Binding-site contacts:
Ligand atom CA contacts residue ALA432 of chain 1.A at 4.2 Å (hydrophobic).
Ligand atom NE contacts residue VAL507 of chain 1.A at 4.1 Å.
Ligand atom NH1 contacts residue ASP89 of chain 1.A at 3.3 Å (salt-bridge).
Ligand atom CZ contacts residue HIS93 of chain 1.A at 4.0 Å.
Ligand atom N contacts residue CYS433 of chain 1.A at 3.3 Å (h-bond).
Ligand atom CG contacts residue PHE434 of chain 1.A at 4.0 Å (hydrophobic).
Ligand atom O contacts residue GLU508 of chain 1.A at 3.8 Å.
Ligand atom NH2 contacts residue ASP89 of chain 1.A at 3.7 Å.
Ligand atom CG contacts residue TYR611 of chain 1.A at 4.2 Å (hydrophobic).
Ligand atom NE contacts residue TYR611 of chain 1.A at 4.1 Å.
Ligand atom CZ contacts residue ASP89 of chain 1.A at 4.1 Å.
Ligand atom O contacts residue ALA432 of chain 1.A at 3.3 Å.
Ligand atom CD contacts residue VAL507 of chain 1.A at 3.9 Å (hydrophobic).
Ligand atom O contacts residue TYR611 of chain 1.A at 3.8 Å.
Ligand atom O contacts residue ZN1 of chain 1.G at 3.6 Å.
Ligand atom CA contacts residue ALA431 of chain 1.A at 3.5 Å (hydrophobic).
Ligand atom CD contacts residue PHE434 of chain 1.A at 3.7 Å (hydrophobic).
Ligand atom O contacts residue TYR11 of chain 1.E at 4.0 Å.
Ligand atom CD contacts residue HIS93 of chain 1.A at 4.2 Å.
Ligand atom NE contacts residue HIS93 of chain 1.A at 4.0 Å.
Ligand atom O contacts residue GLN480 of chain 1.A at 3.7 Å.
Ligand atom NH1 contacts residue THR500 of chain 1.A at 4.0 Å.
Ligand atom CB contacts residue CYS433 of chain 1.A at 3.5 Å (hydrophobic).
Ligand atom CD contacts residue THR500 of chain 1.A at 4.0 Å.
Ligand atom C contacts residue TYR618 of chain 1.A at 3.9 Å (hydrophobic).
Ligand atom C contacts residue CYS433 of chain 1.A at 4.0 Å (hydrophobic).
Ligand atom N contacts residue TYR611 of chain 1.A at 4.0 Å.
Ligand atom CD contacts residue TYR611 of chain 1.A at 3.5 Å (hydrophobic).
Ligand atom C contacts residue GLU508 of chain 1.A at 4.2 Å.
Ligand atom O contacts residue TYR618 of chain 1.A at 2.7 Å (h-bond).
Ligand atom C contacts residue GLN480 of chain 1.A at 4.0 Å.
Ligand atom CA contacts residue CYS433 of chain 1.A at 3.8 Å (hydrophobic).
Ligand atom NH2 contacts residue THR504 of chain 1.A at 4.0 Å.
Ligand atom CB contacts residue PHE434 of chain 1.A at 4.1 Å (hydrophobic).
Ligand atom CB contacts residue ALA431 of chain 1.A at 3.6 Å (hydrophobic).
Ligand atom C contacts residue ZN1 of chain 1.G at 3.2 Å.
Ligand atom NH2 contacts residue ASP108 of chain 1.A at 3.9 Å.
Ligand atom CG contacts residue VAL507 of chain 1.A at 3.8 Å (hydrophobic).
Ligand atom CG contacts residue TYR611 of chain 1.A at 4.1 Å (hydrophobic).
Ligand atom O contacts residue CYS433 of chain 1.A at 2.8 Å (h-bond).

Sequence of chain 1.E:
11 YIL

Sequence of chain 1.A:
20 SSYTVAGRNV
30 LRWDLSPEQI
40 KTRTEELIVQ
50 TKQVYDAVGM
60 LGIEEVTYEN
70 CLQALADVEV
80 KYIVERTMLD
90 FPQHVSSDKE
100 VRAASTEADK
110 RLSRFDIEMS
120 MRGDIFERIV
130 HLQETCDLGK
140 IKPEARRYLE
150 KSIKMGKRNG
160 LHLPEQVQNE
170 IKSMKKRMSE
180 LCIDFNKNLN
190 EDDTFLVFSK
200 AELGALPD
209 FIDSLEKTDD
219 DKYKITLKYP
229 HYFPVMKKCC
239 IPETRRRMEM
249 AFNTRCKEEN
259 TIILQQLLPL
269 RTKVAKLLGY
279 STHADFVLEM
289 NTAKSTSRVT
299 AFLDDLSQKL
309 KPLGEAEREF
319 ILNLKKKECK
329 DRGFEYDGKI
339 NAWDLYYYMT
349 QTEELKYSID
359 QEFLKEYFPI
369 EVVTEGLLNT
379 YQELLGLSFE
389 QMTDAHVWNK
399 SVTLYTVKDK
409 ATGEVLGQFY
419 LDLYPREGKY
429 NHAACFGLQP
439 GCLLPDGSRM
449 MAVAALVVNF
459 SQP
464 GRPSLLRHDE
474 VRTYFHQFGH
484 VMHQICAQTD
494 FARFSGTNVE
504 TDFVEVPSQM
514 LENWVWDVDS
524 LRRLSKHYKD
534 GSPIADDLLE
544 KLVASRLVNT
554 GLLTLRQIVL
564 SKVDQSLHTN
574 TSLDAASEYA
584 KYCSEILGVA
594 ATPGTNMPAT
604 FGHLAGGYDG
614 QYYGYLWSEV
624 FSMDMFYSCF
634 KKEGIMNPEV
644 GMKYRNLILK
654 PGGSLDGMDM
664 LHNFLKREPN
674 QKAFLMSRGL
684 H

This protein binds this small molecule.
Small molecule (SMILES): NC(N)=NCCC[C@H](NC(=O)[C@@H]1CCCN1)C(=O)N[C@@H](CCCN=C(N)N)C(=O)N1CCC[C@H]1C=O